Sequence of chain 1.D:
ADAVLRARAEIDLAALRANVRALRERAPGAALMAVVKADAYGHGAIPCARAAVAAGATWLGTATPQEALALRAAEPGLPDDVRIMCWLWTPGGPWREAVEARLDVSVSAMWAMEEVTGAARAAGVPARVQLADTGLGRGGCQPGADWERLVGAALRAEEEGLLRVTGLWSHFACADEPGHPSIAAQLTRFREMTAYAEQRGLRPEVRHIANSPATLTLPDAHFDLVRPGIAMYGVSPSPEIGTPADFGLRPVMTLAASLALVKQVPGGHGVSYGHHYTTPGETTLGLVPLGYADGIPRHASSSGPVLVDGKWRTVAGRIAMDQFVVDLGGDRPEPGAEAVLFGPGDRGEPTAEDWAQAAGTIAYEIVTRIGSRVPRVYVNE

Binding-site contacts:
Ligand atom C5A contacts residue ARG256 of chain 1.D at 3.4 Å.
Ligand atom CB contacts residue TYR393 of chain 1.D at 3.2 Å (hydrophobic).
Ligand atom C6 contacts residue ARG256 of chain 1.D at 3.4 Å.
Ligand atom O contacts residue ALA349 of chain 1.C at 3.3 Å.
Ligand atom OG contacts residue TYR321 of chain 1.C at 3.1 Å (h-bond).
Ligand atom O contacts residue ARG167 of chain 1.D at 3.6 Å.
Ligand atom O1P contacts residue PRO257 of chain 1.D at 3.5 Å.
Ligand atom O4P contacts residue ASN240 of chain 1.D at 3.6 Å.
Ligand atom P contacts residue SER241 of chain 1.D at 3.6 Å.
Ligand atom C contacts residue TYR302 of chain 1.C at 3.1 Å (hydrophobic).
Ligand atom C4A contacts residue TYR69 of chain 1.D at 3.3 Å (hydrophobic).
Ligand atom C contacts residue MET350 of chain 1.C at 3.3 Å (hydrophobic).
Ligand atom N contacts residue TYR302 of chain 1.C at 3.4 Å (h-bond).
Ligand atom O2P contacts residue TYR69 of chain 1.D at 2.4 Å (h-bond).
Ligand atom O3 contacts residue ARG167 of chain 1.D at 2.9 Å (salt-bridge).
Ligand atom O1P contacts residue ASN240 of chain 1.D at 3.6 Å.
Ligand atom C4A contacts residue LYS65 of chain 1.D at 3.5 Å.
Ligand atom O contacts residue TYR302 of chain 1.C at 3.1 Å (h-bond).
Ligand atom O2P contacts residue GLY258 of chain 1.D at 3.5 Å.
Ligand atom O contacts residue MET350 of chain 1.C at 3.0 Å (h-bond).
Ligand atom ND contacts residue MET350 of chain 1.C at 3.5 Å (h-bond).
Ligand atom O4P contacts residue TYR69 of chain 1.D at 3.5 Å (h-bond).
Ligand atom O1P contacts residue ARG256 of chain 1.D at 3.4 Å (salt-bridge).
Ligand atom ND contacts residue TYR321 of chain 1.C at 3.3 Å (h-bond).
Ligand atom N contacts residue LYS65 of chain 1.D at 3.0 Å (salt-bridge).
Ligand atom CA contacts residue LYS65 of chain 1.D at 3.4 Å.
Ligand atom C2A contacts residue TRP115 of chain 1.D at 3.4 Å (hydrophobic).
Ligand atom C2 contacts residue TRP115 of chain 1.D at 3.5 Å (hydrophobic).
Ligand atom ND contacts residue TYR302 of chain 1.C at 3.1 Å.
Ligand atom C2A contacts residue TRP198 of chain 1.D at 3.5 Å (hydrophobic).
Ligand atom C5A contacts residue TYR69 of chain 1.D at 3.3 Å (hydrophobic).
Ligand atom N1 contacts residue ARG256 of chain 1.D at 3.0 Å (salt-bridge).
Ligand atom C4 contacts residue HIS200 of chain 1.D at 3.6 Å.
Ligand atom O2P contacts residue TYR393 of chain 1.D at 3.4 Å.
Ligand atom O3P contacts residue TYR393 of chain 1.D at 2.5 Å (h-bond).
Ligand atom O1P contacts residue ILE259 of chain 1.D at 3.6 Å.
Ligand atom O1P contacts residue GLY258 of chain 1.D at 2.8 Å (h-bond).
Ligand atom O1P contacts residue SER241 of chain 1.D at 2.5 Å (h-bond).
Ligand atom O2P contacts residue ILE259 of chain 1.D at 2.9 Å (h-bond).
Ligand atom OG contacts residue TYR393 of chain 1.D at 3.5 Å.

Sequence of chain 1.C:
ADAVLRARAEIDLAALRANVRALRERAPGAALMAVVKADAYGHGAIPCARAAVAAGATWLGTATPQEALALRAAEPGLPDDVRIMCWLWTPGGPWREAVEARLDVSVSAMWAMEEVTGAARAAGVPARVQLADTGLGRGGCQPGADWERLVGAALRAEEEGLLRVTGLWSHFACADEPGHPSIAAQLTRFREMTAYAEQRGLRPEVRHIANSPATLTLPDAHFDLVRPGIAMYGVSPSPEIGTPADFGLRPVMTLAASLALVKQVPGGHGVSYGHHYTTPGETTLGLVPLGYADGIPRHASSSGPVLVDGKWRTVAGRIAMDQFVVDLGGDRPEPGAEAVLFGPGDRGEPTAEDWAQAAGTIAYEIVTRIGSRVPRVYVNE

A protein and the small-molecule ligand that binds it are described below.
Small molecule (SMILES): Cc1ncc(COP(=O)(O)O)c(CN[C@@H]2CONC2=O)c1O